The small molecule below binds the protein below.
Small molecule (SMILES): CC(C)(C#Cc1ccc(-c2ccc(Cl)c3c(NS(C)(=O)=O)nn(CC(F)(F)F)c23)c([C@H](Cc2cc(F)cc(F)c2)NC(=O)Cn2nc(C(F)(F)F)c3c2CCCC3)n1)S(C)(=O)=O

Binding-site contacts:
Ligand atom C08 contacts residue ASN53 of chain 6.C at 3.5 Å.
Ligand atom C05 contacts residue ASN57 of chain 6.C at 3.3 Å.
Ligand atom C39 contacts residue LYS70 of chain 6.C at 3.4 Å.
Ligand atom C11 contacts residue THR107 of chain 6.C at 3.5 Å.
Ligand atom F58 contacts residue LEU172 of chain 1.C at 3.5 Å.
Ligand atom C35 contacts residue ASN57 of chain 6.C at 3.2 Å.
Ligand atom F58 contacts residue ARG173 of chain 1.C at 3.2 Å.
Ligand atom F40 contacts residue LYS70 of chain 6.C at 3.1 Å.
Ligand atom N31 contacts residue ASN57 of chain 6.C at 2.9 Å (h-bond).
Ligand atom CL27 contacts residue ILE73 of chain 6.C at 3.5 Å.
Ligand atom O44 contacts residue LYS70 of chain 6.C at 3.2 Å (salt-bridge).
Ligand atom F40 contacts residue LEU69 of chain 6.C at 3.4 Å.
Ligand atom C54 contacts residue GLN67 of chain 6.C at 3.3 Å.
Ligand atom F40 contacts residue ILE73 of chain 6.C at 3.3 Å.
Ligand atom C32 contacts residue ASN57 of chain 6.C at 3.4 Å.
Ligand atom O23 contacts residue GLN179 of chain 1.C at 3.2 Å.
Ligand atom C04 contacts residue ASN57 of chain 6.C at 3.5 Å.
Ligand atom C38 contacts residue MET66 of chain 6.C at 3.2 Å (hydrophobic).
Ligand atom F37 contacts residue MET66 of chain 6.C at 3.1 Å.
Ligand atom C29 contacts residue ASN53 of chain 6.C at 3.3 Å.
Ligand atom C28 contacts residue TYR130 of chain 6.C at 3.2 Å (hydrophobic).
Ligand atom N20 contacts residue LYS70 of chain 6.C at 3.5 Å.
Ligand atom C33 contacts residue ASN53 of chain 6.C at 3.4 Å.
Ligand atom C19 contacts residue LYS70 of chain 6.C at 3.4 Å.
Ligand atom C33 contacts residue ASN57 of chain 6.C at 3.3 Å.
Ligand atom C52 contacts residue GLN63 of chain 6.C at 3.4 Å.
Ligand atom O23 contacts residue LYS70 of chain 6.C at 2.9 Å (salt-bridge).
Ligand atom CL27 contacts residue ASN74 of chain 6.C at 3.0 Å.
Ligand atom N42 contacts residue ASN57 of chain 6.C at 2.5 Å (h-bond).
Ligand atom O61 contacts residue ASN57 of chain 6.C at 2.6 Å (h-bond).
Ligand atom F17 contacts residue GLN179 of chain 1.C at 3.3 Å.
Ligand atom C43 contacts residue ASN57 of chain 6.C at 3.5 Å.
Ligand atom C10 contacts residue THR107 of chain 6.C at 3.5 Å.
Ligand atom C52 contacts residue MET66 of chain 6.C at 3.5 Å (hydrophobic).
Ligand atom C53 contacts residue GLN67 of chain 6.C at 3.2 Å.
Ligand atom F37 contacts residue LEU56 of chain 6.C at 3.3 Å.
Ligand atom O61 contacts residue PRO38 of chain 1.C at 3.2 Å.
Ligand atom C60 contacts residue THR54 of chain 6.C at 3.1 Å.
Ligand atom O24 contacts residue ASN74 of chain 6.C at 2.9 Å (h-bond).
Ligand atom C29 contacts residue TYR130 of chain 6.C at 3.3 Å (hydrophobic).

Sequence of chain 1.C:
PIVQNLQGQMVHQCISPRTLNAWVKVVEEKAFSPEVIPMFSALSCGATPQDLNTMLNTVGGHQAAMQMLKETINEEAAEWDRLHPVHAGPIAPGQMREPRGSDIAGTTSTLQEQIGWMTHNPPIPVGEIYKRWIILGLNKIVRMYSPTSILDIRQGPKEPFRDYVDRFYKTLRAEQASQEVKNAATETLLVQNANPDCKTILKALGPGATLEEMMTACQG

Sequence of chain 6.C:
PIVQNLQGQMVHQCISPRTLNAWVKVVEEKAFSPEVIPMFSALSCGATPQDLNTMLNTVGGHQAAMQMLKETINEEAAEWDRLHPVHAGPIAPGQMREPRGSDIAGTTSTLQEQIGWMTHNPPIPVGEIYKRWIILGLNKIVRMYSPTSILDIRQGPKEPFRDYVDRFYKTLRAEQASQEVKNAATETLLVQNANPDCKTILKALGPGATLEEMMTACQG